Sequence of chain 3.A:
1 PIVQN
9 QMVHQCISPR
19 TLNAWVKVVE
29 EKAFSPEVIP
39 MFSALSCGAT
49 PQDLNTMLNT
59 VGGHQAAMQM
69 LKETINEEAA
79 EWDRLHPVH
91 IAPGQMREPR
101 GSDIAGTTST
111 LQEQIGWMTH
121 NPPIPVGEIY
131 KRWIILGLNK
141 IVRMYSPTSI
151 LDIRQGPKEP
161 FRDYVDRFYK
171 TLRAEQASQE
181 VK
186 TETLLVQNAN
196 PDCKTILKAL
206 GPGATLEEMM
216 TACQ

A protein and the small-molecule ligand that binds it are described below.
Small molecule (SMILES): CC(C)[C@H](NC(=O)CNC(=O)[C@H](CO)NC(=O)[C@@H]1CCCN1C(=O)[C@@H](N)CO)C(=O)N[C@@H](Cc1ccccc1)C(=O)N[C@H](C(=O)N[C@@H](Cc1ccccc1)C(=O)NCC=O)[C@@H](C)O

Sequence of chain 4.A:
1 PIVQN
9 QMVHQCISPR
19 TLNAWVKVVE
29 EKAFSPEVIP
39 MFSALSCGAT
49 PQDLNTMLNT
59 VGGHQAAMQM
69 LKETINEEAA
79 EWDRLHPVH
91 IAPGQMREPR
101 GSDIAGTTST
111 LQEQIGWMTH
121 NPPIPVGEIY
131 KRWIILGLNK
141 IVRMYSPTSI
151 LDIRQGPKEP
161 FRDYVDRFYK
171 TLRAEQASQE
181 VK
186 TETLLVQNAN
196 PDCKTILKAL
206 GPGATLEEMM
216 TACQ

Binding-site contacts:
Ligand atom CA contacts residue ASN57 of chain 3.A at 3.8 Å.
Ligand atom N contacts residue ARG143 of chain 4.A at 3.5 Å (salt-bridge).
Ligand atom CA contacts residue ASN139 of chain 4.A at 3.6 Å.
Ligand atom OG1 contacts residue ARG173 of chain 4.A at 3.6 Å.
Ligand atom OG contacts residue ALA177 of chain 4.A at 2.7 Å (h-bond).
Ligand atom C contacts residue GLN176 of chain 4.A at 3.6 Å.
Ligand atom CZ contacts residue MET66 of chain 3.A at 3.3 Å (hydrophobic).
Ligand atom CA contacts residue GLN176 of chain 4.A at 3.1 Å.
Ligand atom CD2 contacts residue ASN57 of chain 3.A at 3.3 Å.
Ligand atom C contacts residue THR107 of chain 3.A at 3.7 Å.
Ligand atom CG1 contacts residue ARG173 of chain 4.A at 3.7 Å.
Ligand atom N contacts residue ASN57 of chain 3.A at 2.9 Å (h-bond).
Ligand atom CG2 contacts residue PRO34 of chain 4.A at 3.2 Å (hydrophobic).
Ligand atom CA contacts residue ARG143 of chain 4.A at 3.7 Å.
Ligand atom CE2 contacts residue LEU56 of chain 3.A at 3.8 Å (hydrophobic).
Ligand atom CG1 contacts residue GLN176 of chain 4.A at 3.6 Å.
Ligand atom O contacts residue ASN57 of chain 3.A at 2.9 Å (h-bond).
Ligand atom CB contacts residue ASN53 of chain 3.A at 3.2 Å.
Ligand atom N contacts residue ASN57 of chain 3.A at 3.2 Å (h-bond).
Ligand atom CA contacts residue ASN53 of chain 3.A at 3.1 Å.
Ligand atom CA contacts residue GLY106 of chain 3.A at 3.5 Å.
Ligand atom CB contacts residue ALA177 of chain 4.A at 3.3 Å (hydrophobic).
Ligand atom CE2 contacts residue ILE37 of chain 4.A at 3.8 Å (hydrophobic).
Ligand atom CB contacts residue GLN176 of chain 4.A at 3.8 Å.
Ligand atom CD1 contacts residue ASN57 of chain 3.A at 3.6 Å.
Ligand atom C contacts residue GLY106 of chain 3.A at 3.7 Å.
Ligand atom CB contacts residue ASN57 of chain 3.A at 3.7 Å.
Ligand atom OG contacts residue GLN176 of chain 4.A at 3.2 Å (h-bond).
Ligand atom CA contacts residue ASN57 of chain 3.A at 3.8 Å.
Ligand atom O contacts residue ARG173 of chain 4.A at 3.1 Å (salt-bridge).
Ligand atom CD contacts residue ARG143 of chain 4.A at 3.6 Å.
Ligand atom C contacts residue ASN53 of chain 3.A at 3.7 Å.
Ligand atom N contacts residue GLN176 of chain 4.A at 3.0 Å (h-bond).
Ligand atom CB contacts residue GLN176 of chain 4.A at 3.5 Å.
Ligand atom O contacts residue GLN176 of chain 4.A at 3.7 Å.
Ligand atom C contacts residue ASN57 of chain 3.A at 3.7 Å.
Ligand atom N contacts residue ASN53 of chain 3.A at 3.5 Å (h-bond).
Ligand atom N contacts residue GLN176 of chain 4.A at 3.2 Å (h-bond).
Ligand atom CA contacts residue THR107 of chain 3.A at 3.7 Å.
Ligand atom CD2 contacts residue LEU56 of chain 3.A at 3.6 Å (hydrophobic).